Sequence of chain 1.G:
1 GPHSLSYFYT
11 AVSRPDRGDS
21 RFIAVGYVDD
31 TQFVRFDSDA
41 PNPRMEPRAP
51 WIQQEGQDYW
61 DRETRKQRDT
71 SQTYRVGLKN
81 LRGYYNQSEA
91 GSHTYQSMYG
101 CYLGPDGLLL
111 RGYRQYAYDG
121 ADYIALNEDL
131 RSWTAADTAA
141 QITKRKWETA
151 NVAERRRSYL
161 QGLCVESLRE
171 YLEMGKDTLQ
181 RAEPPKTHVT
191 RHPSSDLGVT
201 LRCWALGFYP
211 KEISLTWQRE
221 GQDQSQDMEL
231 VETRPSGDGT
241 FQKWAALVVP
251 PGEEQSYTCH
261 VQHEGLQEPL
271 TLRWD

Binding-site contacts:
Ligand atom OE2 contacts residue TYR74 of chain 1.G at 3.0 Å (h-bond).
Ligand atom O contacts residue LYS66 of chain 1.G at 3.3 Å.
Ligand atom OE1 contacts residue TYR74 of chain 1.G at 2.8 Å (h-bond).
Ligand atom OG1 contacts residue GLU63 of chain 1.G at 3.0 Å (salt-bridge).
Ligand atom N contacts residue SER167 of chain 1.G at 3.2 Å (h-bond).
Ligand atom CG2 contacts residue THR143 of chain 1.G at 3.2 Å.
Ligand atom OE1 contacts residue ARG114 of chain 1.G at 3.0 Å (salt-bridge).
Ligand atom O contacts residue TYR159 of chain 1.G at 2.7 Å (h-bond).
Ligand atom CB contacts residue ARG156 of chain 1.G at 3.2 Å.
Ligand atom OE2 contacts residue ARG114 of chain 1.G at 2.9 Å (salt-bridge).
Ligand atom OXT contacts residue LYS146 of chain 1.G at 3.3 Å.
Ligand atom OE1 contacts residue TYR116 of chain 1.G at 2.8 Å (h-bond).
Ligand atom CG2 contacts residue GLN67 of chain 1.G at 3.4 Å.
Ligand atom O contacts residue TRP147 of chain 1.G at 3.0 Å (h-bond).
Ligand atom N contacts residue GLU63 of chain 1.G at 2.9 Å (salt-bridge).
Ligand atom CD2 contacts residue THR73 of chain 1.G at 3.3 Å.
Ligand atom CB contacts residue TYR99 of chain 1.G at 3.3 Å (hydrophobic).
Ligand atom CA contacts residue TYR99 of chain 1.G at 3.4 Å (hydrophobic).
Ligand atom CD contacts residue TYR74 of chain 1.G at 3.1 Å (hydrophobic).
Ligand atom C contacts residue TYR7 of chain 1.G at 3.3 Å (hydrophobic).
Ligand atom C contacts residue LYS146 of chain 1.G at 3.3 Å.
Ligand atom CA contacts residue TYR7 of chain 1.G at 3.3 Å (hydrophobic).
Ligand atom N contacts residue TYR7 of chain 1.G at 2.8 Å (h-bond).
Ligand atom O contacts residue TYR84 of chain 1.G at 3.2 Å (h-bond).
Ligand atom CG1 contacts residue GLY77 of chain 1.G at 3.4 Å.
Ligand atom N contacts residue TYR171 of chain 1.G at 2.6 Å (h-bond).
Ligand atom OG1 contacts residue LYS66 of chain 1.G at 3.1 Å.
Ligand atom OXT contacts residue TYR84 of chain 1.G at 2.8 Å (h-bond).
Ligand atom CA contacts residue TYR171 of chain 1.G at 3.4 Å (hydrophobic).
Ligand atom CD contacts residue ARG156 of chain 1.G at 3.2 Å.
Ligand atom O contacts residue ASN80 of chain 1.G at 3.0 Å (h-bond).
Ligand atom OXT contacts residue THR143 of chain 1.G at 2.8 Å (h-bond).
Ligand atom OE1 contacts residue ARG156 of chain 1.G at 3.4 Å.
Ligand atom O contacts residue LYS66 of chain 1.G at 2.8 Å (salt-bridge).
Ligand atom O contacts residue LYS146 of chain 1.G at 2.7 Å (salt-bridge).
Ligand atom OG1 contacts residue GLN67 of chain 1.G at 3.2 Å (h-bond).
Ligand atom CG2 contacts residue TYR7 of chain 1.G at 3.4 Å (hydrophobic).
Ligand atom OE2 contacts residue ARG155 of chain 1.G at 3.4 Å (salt-bridge).
Ligand atom N contacts residue TYR99 of chain 1.G at 3.0 Å (h-bond).
Ligand atom OE2 contacts residue ARG156 of chain 1.G at 2.5 Å (salt-bridge).

The small molecule below binds the protein below.
Small molecule (SMILES): CC[C@H](C)[C@H](NC(=O)[C@H](CCC(=O)O)NC(=O)[C@@H](NC(=O)[C@H](C)N)[C@@H](C)O)C(=O)N[C@@H](CCCN=C(N)N)C(=O)N[C@@H](CCC(=O)O)C(=O)N[C@@H](CC(C)C)C(=O)N[C@@H](CC(C)C)C(=O)N[C@H](C(=O)O)C(C)C